Sequence of chain 2.A:
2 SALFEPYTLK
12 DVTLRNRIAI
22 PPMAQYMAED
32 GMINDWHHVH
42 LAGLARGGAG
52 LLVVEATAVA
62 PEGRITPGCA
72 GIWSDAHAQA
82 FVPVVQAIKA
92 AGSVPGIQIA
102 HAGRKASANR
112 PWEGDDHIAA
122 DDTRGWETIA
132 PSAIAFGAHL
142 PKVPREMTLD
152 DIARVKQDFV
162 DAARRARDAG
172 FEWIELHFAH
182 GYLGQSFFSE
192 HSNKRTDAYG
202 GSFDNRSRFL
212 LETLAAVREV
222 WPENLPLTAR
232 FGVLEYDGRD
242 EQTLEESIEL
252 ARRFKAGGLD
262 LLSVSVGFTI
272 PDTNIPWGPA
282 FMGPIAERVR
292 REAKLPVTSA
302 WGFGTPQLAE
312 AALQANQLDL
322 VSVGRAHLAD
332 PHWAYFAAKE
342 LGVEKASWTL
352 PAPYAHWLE

Sequence of chain 1.A:
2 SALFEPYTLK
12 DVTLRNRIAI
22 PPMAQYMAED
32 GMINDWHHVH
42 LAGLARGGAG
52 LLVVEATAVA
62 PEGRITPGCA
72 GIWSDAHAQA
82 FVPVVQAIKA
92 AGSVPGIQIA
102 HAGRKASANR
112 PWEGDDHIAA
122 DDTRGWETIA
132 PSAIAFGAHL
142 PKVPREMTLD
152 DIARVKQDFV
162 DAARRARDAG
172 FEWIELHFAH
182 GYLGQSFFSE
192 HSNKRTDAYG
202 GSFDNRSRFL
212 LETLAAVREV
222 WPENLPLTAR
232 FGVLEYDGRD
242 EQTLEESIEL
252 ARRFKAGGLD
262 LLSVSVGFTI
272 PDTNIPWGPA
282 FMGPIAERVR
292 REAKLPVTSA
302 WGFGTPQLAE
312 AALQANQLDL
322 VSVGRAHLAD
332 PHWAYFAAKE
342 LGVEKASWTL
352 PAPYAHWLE

Binding-site contacts:
Ligand atom C3 contacts residue TYR27 of chain 2.A at 3.4 Å (hydrophobic).
Ligand atom O1 contacts residue HIS178 of chain 2.A at 2.9 Å (h-bond).
Ligand atom C7 contacts residue FMN1 of chain 2.L at 3.6 Å.
Ligand atom C4 contacts residue TYR183 of chain 2.A at 4.4 Å (hydrophobic).
Ligand atom C5 contacts residue TYR27 of chain 2.A at 3.4 Å (hydrophobic).
Ligand atom C2 contacts residue ILE66 of chain 2.A at 3.8 Å (hydrophobic).
Ligand atom C3 contacts residue FMN1 of chain 2.L at 3.1 Å.
Ligand atom C1 contacts residue HIS181 of chain 2.A at 3.6 Å.
Ligand atom C6 contacts residue TRP358 of chain 1.A at 3.7 Å (hydrophobic).
Ligand atom C3 contacts residue TYR183 of chain 2.A at 3.8 Å (hydrophobic).
Ligand atom O1 contacts residue FMN1 of chain 2.L at 3.0 Å.
Ligand atom C6 contacts residue FMN1 of chain 2.L at 3.7 Å.
Ligand atom C5 contacts residue FMN1 of chain 2.L at 3.4 Å.
Ligand atom O1 contacts residue TYR183 of chain 2.A at 3.1 Å.
Ligand atom C1 contacts residue TYR183 of chain 2.A at 3.4 Å (hydrophobic).
Ligand atom C1 contacts residue FMN1 of chain 2.L at 3.2 Å.
Ligand atom C9 contacts residue FMN1 of chain 2.L at 3.3 Å.
Ligand atom C3 contacts residue ALA25 of chain 2.A at 4.1 Å (hydrophobic).
Ligand atom C3 contacts residue ILE66 of chain 2.A at 4.1 Å (hydrophobic).
Ligand atom C2 contacts residue FMN1 of chain 2.L at 3.1 Å.
Ligand atom C4 contacts residue FMN1 of chain 2.L at 3.3 Å.
Ligand atom C4 contacts residue TYR27 of chain 2.A at 3.8 Å (hydrophobic).
Ligand atom O2 contacts residue HIS181 of chain 2.A at 3.3 Å (h-bond).
Ligand atom O2 contacts residue FMN1 of chain 2.L at 3.1 Å.
Ligand atom C2 contacts residue TYR183 of chain 2.A at 3.2 Å (hydrophobic).
Ligand atom O1 contacts residue HIS181 of chain 2.A at 2.9 Å (h-bond).
Ligand atom C1 contacts residue HIS178 of chain 2.A at 4.1 Å.
Ligand atom C8 contacts residue FMN1 of chain 2.L at 3.4 Å.
Ligand atom O2 contacts residue TYR183 of chain 2.A at 4.1 Å.
Ligand atom C5 contacts residue TRP358 of chain 1.A at 4.1 Å (hydrophobic).

A protein and the small-molecule ligand that binds it are described below.
Small molecule (SMILES): O=c1ccc2ccccc2o1